Sequence of chain 1.A:
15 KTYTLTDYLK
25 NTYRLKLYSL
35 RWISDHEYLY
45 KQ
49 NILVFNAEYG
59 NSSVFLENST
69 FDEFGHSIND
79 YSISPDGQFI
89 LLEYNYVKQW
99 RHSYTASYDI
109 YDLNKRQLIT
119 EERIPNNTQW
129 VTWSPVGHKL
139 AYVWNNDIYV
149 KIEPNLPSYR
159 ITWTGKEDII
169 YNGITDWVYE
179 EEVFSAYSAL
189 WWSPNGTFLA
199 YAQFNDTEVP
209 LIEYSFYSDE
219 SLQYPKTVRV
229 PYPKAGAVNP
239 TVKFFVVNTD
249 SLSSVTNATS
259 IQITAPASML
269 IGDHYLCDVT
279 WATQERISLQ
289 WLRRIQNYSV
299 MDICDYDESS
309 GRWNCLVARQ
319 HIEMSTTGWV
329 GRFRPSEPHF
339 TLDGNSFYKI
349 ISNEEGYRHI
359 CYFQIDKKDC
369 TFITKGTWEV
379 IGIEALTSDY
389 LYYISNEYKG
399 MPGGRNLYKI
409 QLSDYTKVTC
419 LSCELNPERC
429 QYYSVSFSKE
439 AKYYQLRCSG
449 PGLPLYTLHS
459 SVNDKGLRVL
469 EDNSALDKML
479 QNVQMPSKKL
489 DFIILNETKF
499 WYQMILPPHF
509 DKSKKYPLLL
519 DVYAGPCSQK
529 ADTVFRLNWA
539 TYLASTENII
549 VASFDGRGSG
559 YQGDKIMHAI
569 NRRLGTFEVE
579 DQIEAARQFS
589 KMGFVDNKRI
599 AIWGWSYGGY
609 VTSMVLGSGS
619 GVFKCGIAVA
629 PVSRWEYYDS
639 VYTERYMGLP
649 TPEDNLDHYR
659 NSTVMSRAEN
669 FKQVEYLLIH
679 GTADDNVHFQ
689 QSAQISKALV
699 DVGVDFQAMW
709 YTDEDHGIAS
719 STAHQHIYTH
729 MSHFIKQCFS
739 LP

A protein and the small-molecule ligand that binds it are described below.
Small molecule (SMILES): CC(=O)N[C@@H]1[C@@H](O)[C@H](O)[C@@H](CO)O[C@H]1O

Binding-site contacts:
Ligand atom C1 contacts residue THR195 of chain 1.A at 3.2 Å.
Ligand atom N2 contacts residue ASN193 of chain 1.A at 2.9 Å (h-bond).
Ligand atom C4 contacts residue ASN193 of chain 1.A at 4.3 Å.
Ligand atom C5 contacts residue THR195 of chain 1.A at 3.6 Å.
Ligand atom O7 contacts residue ASN193 of chain 1.A at 3.6 Å.
Ligand atom C5 contacts residue ASN193 of chain 1.A at 3.6 Å.
Ligand atom C1 contacts residue ASN193 of chain 1.A at 1.4 Å.
Ligand atom C6 contacts residue GLN282 of chain 1.A at 3.9 Å.
Ligand atom C2 contacts residue ASN193 of chain 1.A at 2.4 Å.
Ligand atom C6 contacts residue GLU283 of chain 1.A at 3.7 Å.
Ligand atom N2 contacts residue THR195 of chain 1.A at 4.3 Å.
Ligand atom C3 contacts residue ASN193 of chain 1.A at 3.8 Å.
Ligand atom C7 contacts residue ASN193 of chain 1.A at 3.5 Å.
Ligand atom O5 contacts residue GLN282 of chain 1.A at 4.0 Å.
Ligand atom O6 contacts residue GLN282 of chain 1.A at 3.3 Å.
Ligand atom O5 contacts residue ASN193 of chain 1.A at 2.4 Å (h-bond).
Ligand atom O6 contacts residue GLU283 of chain 1.A at 3.4 Å (salt-bridge).
Ligand atom C2 contacts residue THR195 of chain 1.A at 4.2 Å.
Ligand atom O5 contacts residue THR195 of chain 1.A at 3.6 Å.